A protein and the small-molecule ligand that binds it are described below.
Small molecule (SMILES): CCCN(CCC)C(=O)c1cc(C)cc(C(=O)N[C@@H](Cc2cc(F)cc(F)c2)[C@H](O)[C@H]2CN(S(=O)(=O)c3ccccc3)CCN2)c1

Binding-site contacts:
Ligand atom F2 contacts residue PHE170 of chain 1.B at 3.3 Å.
Ligand atom N4 contacts residue GLY96 of chain 1.B at 2.9 Å (h-bond).
Ligand atom C27 contacts residue TYR260 of chain 1.B at 3.5 Å (hydrophobic).
Ligand atom C23 contacts residue PHE170 of chain 1.B at 3.6 Å (hydrophobic).
Ligand atom C28 contacts residue ILE288 of chain 1.B at 3.6 Å (hydrophobic).
Ligand atom C34 contacts residue TYR260 of chain 1.B at 3.2 Å (hydrophobic).
Ligand atom C28 contacts residue ASP290 of chain 1.B at 3.3 Å.
Ligand atom F1 contacts residue ILE172 of chain 1.B at 3.5 Å.
Ligand atom C27 contacts residue GLY96 of chain 1.B at 3.6 Å.
Ligand atom O1 contacts residue THR134 of chain 1.B at 2.9 Å (h-bond).
Ligand atom C19 contacts residue GLY292 of chain 1.B at 3.5 Å.
Ligand atom C32 contacts residue ARG190 of chain 1.B at 3.4 Å.
Ligand atom C32 contacts residue ILE188 of chain 1.B at 3.5 Å (hydrophobic).
Ligand atom C25 contacts residue GLY292 of chain 1.B at 3.6 Å.
Ligand atom C33 contacts residue ARG190 of chain 1.B at 3.5 Å.
Ligand atom C28 contacts residue GLY96 of chain 1.B at 3.4 Å.
Ligand atom C3 contacts residue GLY292 of chain 1.B at 3.5 Å.
Ligand atom O1 contacts residue TYR133 of chain 1.B at 3.1 Å.
Ligand atom N4 contacts residue ASP290 of chain 1.B at 2.7 Å (salt-bridge).
Ligand atom N1 contacts residue GLY292 of chain 1.B at 3.0 Å (h-bond).
Ligand atom C30 contacts residue TYR133 of chain 1.B at 3.6 Å (hydrophobic).
Ligand atom O4 contacts residue TYR133 of chain 1.B at 3.6 Å.
Ligand atom N1 contacts residue THR293 of chain 1.B at 3.6 Å (h-bond).
Ligand atom F2 contacts residue GLN135 of chain 1.B at 3.4 Å.
Ligand atom F1 contacts residue TRP177 of chain 1.B at 3.4 Å.
Ligand atom C18 contacts residue ASP290 of chain 1.B at 3.4 Å.
Ligand atom O5 contacts residue ASP94 of chain 1.B at 2.6 Å (salt-bridge).
Ligand atom C9 contacts residue THR294 of chain 1.B at 3.1 Å.
Ligand atom O4 contacts residue THR134 of chain 1.B at 3.3 Å (h-bond).
Ligand atom C14 contacts residue GLY292 of chain 1.B at 3.5 Å.
Ligand atom C17 contacts residue ASP94 of chain 1.B at 3.6 Å.
Ligand atom C12 contacts residue GLN135 of chain 1.B at 3.2 Å.
Ligand atom C22 contacts residue PHE170 of chain 1.B at 3.6 Å (hydrophobic).
Ligand atom F2 contacts residue GLY136 of chain 1.B at 3.0 Å.
Ligand atom C9 contacts residue GLY73 of chain 1.B at 3.4 Å.
Ligand atom C19 contacts residue ASP94 of chain 1.B at 3.5 Å.
Ligand atom O5 contacts residue SER97 of chain 1.B at 3.3 Å.
Ligand atom O5 contacts residue GLY96 of chain 1.B at 3.3 Å (h-bond).
Ligand atom O3 contacts residue THR294 of chain 1.B at 2.9 Å (h-bond).
Ligand atom O4 contacts residue GLN135 of chain 1.B at 3.3 Å (h-bond).

Sequence of chain 1.B:
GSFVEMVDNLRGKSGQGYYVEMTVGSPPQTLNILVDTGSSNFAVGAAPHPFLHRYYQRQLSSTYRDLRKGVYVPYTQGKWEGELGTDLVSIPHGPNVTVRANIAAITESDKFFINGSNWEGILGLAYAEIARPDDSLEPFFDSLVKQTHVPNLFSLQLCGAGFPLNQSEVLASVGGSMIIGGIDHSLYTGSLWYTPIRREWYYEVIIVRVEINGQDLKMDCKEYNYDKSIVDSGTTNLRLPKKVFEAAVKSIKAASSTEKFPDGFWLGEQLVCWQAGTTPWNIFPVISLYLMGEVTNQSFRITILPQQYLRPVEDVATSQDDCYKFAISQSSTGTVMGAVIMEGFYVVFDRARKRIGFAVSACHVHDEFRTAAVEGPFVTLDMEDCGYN